Sequence of chain 1.G:
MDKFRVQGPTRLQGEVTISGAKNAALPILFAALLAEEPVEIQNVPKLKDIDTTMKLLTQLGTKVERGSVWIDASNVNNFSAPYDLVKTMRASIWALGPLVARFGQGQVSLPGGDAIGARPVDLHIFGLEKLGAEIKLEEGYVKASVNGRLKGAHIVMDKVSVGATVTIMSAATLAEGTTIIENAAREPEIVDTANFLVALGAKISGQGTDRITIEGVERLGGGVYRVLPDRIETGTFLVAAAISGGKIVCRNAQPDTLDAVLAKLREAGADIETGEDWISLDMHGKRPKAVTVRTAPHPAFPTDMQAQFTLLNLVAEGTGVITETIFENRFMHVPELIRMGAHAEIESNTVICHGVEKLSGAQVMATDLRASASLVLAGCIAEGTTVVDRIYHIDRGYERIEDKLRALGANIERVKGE

The small molecule below binds the protein below.
Small molecule (SMILES): CC(=O)N[C@H]1[C@@H](O[P](=O)(O)O[P](=O)(O)OC[C@H]2O[C@@H](n3ccc(=O)[nH]c3=O)[C@H](O)[C@@H]2O)O[C@H](CO)[C@@H](O)[C@@H]1O

Binding-site contacts:
Ligand atom C3' contacts residue ASP305 of chain 1.G at 3.7 Å.
Ligand atom O4 contacts residue VAL122 of chain 1.G at 3.3 Å.
Ligand atom O1A contacts residue SER162 of chain 1.G at 3.5 Å.
Ligand atom O1A contacts residue VAL163 of chain 1.G at 3.0 Å (h-bond).
Ligand atom O4' contacts residue ASP305 of chain 1.G at 2.6 Å (salt-bridge).
Ligand atom C4 contacts residue PRO121 of chain 1.G at 3.1 Å (hydrophobic).
Ligand atom C4 contacts residue LEU124 of chain 1.G at 3.5 Å (hydrophobic).
Ligand atom O1B contacts residue EDO1 of chain 1.IB at 2.9 Å (h-bond).
Ligand atom C5 contacts residue PRO121 of chain 1.G at 3.3 Å (hydrophobic).
Ligand atom N3 contacts residue ASP123 of chain 1.G at 3.2 Å (salt-bridge).
Ligand atom O2A contacts residue GLY164 of chain 1.G at 3.5 Å (h-bond).
Ligand atom O4 contacts residue PRO121 of chain 1.G at 3.4 Å (h-bond).
Ligand atom O4 contacts residue ASP123 of chain 1.G at 3.3 Å (salt-bridge).
Ligand atom O2' contacts residue ARG120 of chain 1.G at 3.3 Å.
Ligand atom O4' contacts residue ARG331 of chain 1.G at 3.6 Å (salt-bridge).
Ligand atom O2B contacts residue EDO1 of chain 1.IB at 2.8 Å (h-bond).
Ligand atom O3' contacts residue ASP305 of chain 1.G at 2.8 Å (salt-bridge).
Ligand atom O4 contacts residue LEU124 of chain 1.G at 2.7 Å (h-bond).
Ligand atom O3B contacts residue ILE327 of chain 1.G at 2.6 Å (h-bond).
Ligand atom C4' contacts residue ASP305 of chain 1.G at 3.3 Å.
Ligand atom O7' contacts residue ASN23 of chain 1.G at 3.2 Å.
Ligand atom N3 contacts residue PRO121 of chain 1.G at 3.4 Å (h-bond).
Ligand atom C3B contacts residue ILE327 of chain 1.G at 3.4 Å (hydrophobic).
Ligand atom O4' contacts residue PHE328 of chain 1.G at 3.5 Å.
Ligand atom N3 contacts residue LEU124 of chain 1.G at 3.6 Å.
Ligand atom O1B contacts residue GLY164 of chain 1.G at 3.0 Å (h-bond).
Ligand atom C2' contacts residue ASN23 of chain 1.G at 3.6 Å.
Ligand atom C6' contacts residue THR304 of chain 1.G at 3.7 Å.
Ligand atom C8' contacts residue ASN23 of chain 1.G at 3.3 Å.
Ligand atom C5B contacts residue ILE327 of chain 1.G at 3.6 Å (hydrophobic).
Ligand atom O4' contacts residue THR304 of chain 1.G at 3.5 Å.
Ligand atom N2' contacts residue ASN23 of chain 1.G at 3.6 Å.
Ligand atom C5 contacts residue SER162 of chain 1.G at 3.4 Å.
Ligand atom O2 contacts residue PRO121 of chain 1.G at 3.6 Å.
Ligand atom O2A contacts residue SER162 of chain 1.G at 2.5 Å (h-bond).
Ligand atom C7' contacts residue ASN23 of chain 1.G at 3.3 Å.
Ligand atom O3' contacts residue ASN23 of chain 1.G at 3.2 Å (h-bond).
Ligand atom O2B contacts residue ARG120 of chain 1.G at 3.0 Å (salt-bridge).
Ligand atom O2 contacts residue LYS160 of chain 1.G at 3.3 Å.
Ligand atom O1' contacts residue ARG120 of chain 1.G at 3.4 Å (salt-bridge).